Binding-site contacts:
Ligand atom C8 contacts residue PHE90 of chain 1.C at 4.2 Å (hydrophobic).
Ligand atom O5 contacts residue ASN92 of chain 1.C at 2.4 Å (h-bond).
Ligand atom C8 contacts residue ASN92 of chain 1.C at 4.0 Å.
Ligand atom O6 contacts residue ASN92 of chain 1.C at 4.5 Å.
Ligand atom C1 contacts residue ASN92 of chain 1.C at 1.4 Å.
Ligand atom O6 contacts residue TYR59 of chain 1.C at 4.2 Å.
Ligand atom C8 contacts residue ASN61 of chain 1.C at 4.1 Å.
Ligand atom C2 contacts residue ASN92 of chain 1.C at 2.5 Å.
Ligand atom C5 contacts residue ASN92 of chain 1.C at 3.7 Å.
Ligand atom N2 contacts residue ASN92 of chain 1.C at 2.9 Å (h-bond).
Ligand atom C7 contacts residue ASN92 of chain 1.C at 3.1 Å.
Ligand atom C8 contacts residue SER91 of chain 1.C at 4.4 Å.
Ligand atom C3 contacts residue ASN92 of chain 1.C at 3.8 Å.
Ligand atom C4 contacts residue ASN92 of chain 1.C at 4.2 Å.
Ligand atom O7 contacts residue ASN92 of chain 1.C at 2.8 Å (h-bond).

The protein below binds the small molecule below.
Small molecule (SMILES): CC(=O)N[C@@H]1[C@@H](O)[C@H](O)[C@@H](CO)O[C@H]1O

Sequence of chain 1.C:
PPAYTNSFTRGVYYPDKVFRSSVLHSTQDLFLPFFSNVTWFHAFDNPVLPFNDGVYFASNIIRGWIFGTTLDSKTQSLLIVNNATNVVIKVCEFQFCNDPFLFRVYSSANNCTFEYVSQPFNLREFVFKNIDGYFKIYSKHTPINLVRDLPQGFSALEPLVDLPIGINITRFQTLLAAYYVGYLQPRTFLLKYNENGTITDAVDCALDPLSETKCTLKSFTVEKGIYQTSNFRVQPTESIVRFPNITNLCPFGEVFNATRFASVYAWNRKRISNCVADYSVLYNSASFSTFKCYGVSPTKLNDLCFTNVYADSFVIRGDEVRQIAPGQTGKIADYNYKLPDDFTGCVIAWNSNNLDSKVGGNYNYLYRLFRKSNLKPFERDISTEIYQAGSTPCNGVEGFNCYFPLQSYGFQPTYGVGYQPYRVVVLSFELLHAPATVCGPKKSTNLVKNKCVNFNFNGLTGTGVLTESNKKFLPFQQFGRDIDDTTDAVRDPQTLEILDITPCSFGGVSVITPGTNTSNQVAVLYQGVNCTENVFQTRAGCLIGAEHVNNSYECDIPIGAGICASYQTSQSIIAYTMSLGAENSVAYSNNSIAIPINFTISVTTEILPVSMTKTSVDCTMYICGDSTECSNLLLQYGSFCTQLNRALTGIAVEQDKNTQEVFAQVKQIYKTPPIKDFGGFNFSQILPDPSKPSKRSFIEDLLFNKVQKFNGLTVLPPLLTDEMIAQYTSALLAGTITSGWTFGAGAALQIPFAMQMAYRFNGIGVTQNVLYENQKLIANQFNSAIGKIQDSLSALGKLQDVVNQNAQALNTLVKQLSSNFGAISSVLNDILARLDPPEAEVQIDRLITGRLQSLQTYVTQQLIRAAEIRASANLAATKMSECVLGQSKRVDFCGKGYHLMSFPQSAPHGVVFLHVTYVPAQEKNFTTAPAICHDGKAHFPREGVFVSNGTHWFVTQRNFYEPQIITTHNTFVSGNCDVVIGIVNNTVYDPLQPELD